Sequence of chain 2.A:
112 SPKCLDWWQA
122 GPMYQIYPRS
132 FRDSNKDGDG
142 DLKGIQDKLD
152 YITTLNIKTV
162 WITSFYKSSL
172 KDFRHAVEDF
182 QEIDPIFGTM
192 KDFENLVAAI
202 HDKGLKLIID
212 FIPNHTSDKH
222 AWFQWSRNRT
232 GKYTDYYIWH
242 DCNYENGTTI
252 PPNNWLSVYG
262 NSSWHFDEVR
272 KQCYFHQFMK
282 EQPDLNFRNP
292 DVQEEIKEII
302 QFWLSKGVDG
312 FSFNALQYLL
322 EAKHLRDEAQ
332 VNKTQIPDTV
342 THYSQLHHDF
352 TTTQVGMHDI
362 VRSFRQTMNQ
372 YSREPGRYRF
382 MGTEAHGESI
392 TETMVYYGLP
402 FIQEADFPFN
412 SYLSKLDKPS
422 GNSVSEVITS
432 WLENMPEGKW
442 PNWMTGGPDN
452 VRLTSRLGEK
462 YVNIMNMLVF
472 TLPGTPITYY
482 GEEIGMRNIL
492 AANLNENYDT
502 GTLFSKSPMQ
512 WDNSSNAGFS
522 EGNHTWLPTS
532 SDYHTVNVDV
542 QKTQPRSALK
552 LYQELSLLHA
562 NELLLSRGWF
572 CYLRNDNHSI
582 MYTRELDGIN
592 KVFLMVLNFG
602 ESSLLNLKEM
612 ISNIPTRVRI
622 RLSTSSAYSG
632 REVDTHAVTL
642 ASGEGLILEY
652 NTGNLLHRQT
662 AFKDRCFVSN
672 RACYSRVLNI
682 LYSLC

Binding-site contacts:
Ligand atom C1 contacts residue ASN524 of chain 2.A at 1.4 Å.
Ligand atom C2 contacts residue ASN524 of chain 2.A at 2.5 Å.
Ligand atom O7 contacts residue ASN524 of chain 2.A at 3.8 Å.
Ligand atom C3 contacts residue ASN524 of chain 2.A at 3.8 Å.
Ligand atom C7 contacts residue ASN524 of chain 2.A at 3.6 Å.
Ligand atom N2 contacts residue ASN524 of chain 2.A at 2.9 Å (h-bond).
Ligand atom O5 contacts residue ASN524 of chain 2.A at 2.4 Å (h-bond).
Ligand atom O6 contacts residue ASN524 of chain 2.A at 4.2 Å.
Ligand atom C5 contacts residue ASN524 of chain 2.A at 3.6 Å.
Ligand atom C4 contacts residue ASN524 of chain 2.A at 4.2 Å.
Ligand atom C8 contacts residue LYS137 of chain 2.A at 4.4 Å.

This protein binds this small molecule.
Small molecule (SMILES): CC(=O)N[C@@H]1[C@@H](O)[C@H](O)[C@@H](CO)O[C@H]1O